Sequence of chain 1.C:
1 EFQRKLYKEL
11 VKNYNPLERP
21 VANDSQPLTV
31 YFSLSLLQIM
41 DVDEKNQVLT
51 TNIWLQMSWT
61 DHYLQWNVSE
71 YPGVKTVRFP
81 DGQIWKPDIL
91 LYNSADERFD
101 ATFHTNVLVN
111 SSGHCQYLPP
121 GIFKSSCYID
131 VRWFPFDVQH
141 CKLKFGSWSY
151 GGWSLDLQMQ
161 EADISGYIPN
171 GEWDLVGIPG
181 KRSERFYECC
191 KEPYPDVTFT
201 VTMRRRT

This protein binds this small molecule.
Small molecule (SMILES): CC(=O)N[C@@H]1[C@@H](O)[C@H](O)[C@@H](CO)O[C@H]1O

Binding-site contacts:
Ligand atom O6 contacts residue ASN67 of chain 1.C at 4.5 Å.
Ligand atom C6 contacts residue SER69 of chain 1.C at 4.0 Å.
Ligand atom N2 contacts residue ASN67 of chain 1.C at 2.9 Å (h-bond).
Ligand atom O5 contacts residue ASN67 of chain 1.C at 2.3 Å (h-bond).
Ligand atom C4 contacts residue ASN67 of chain 1.C at 4.2 Å.
Ligand atom O6 contacts residue SER69 of chain 1.C at 3.8 Å.
Ligand atom C5 contacts residue SER69 of chain 1.C at 3.6 Å.
Ligand atom C1 contacts residue ASN67 of chain 1.C at 1.4 Å.
Ligand atom O5 contacts residue SER69 of chain 1.C at 2.9 Å (h-bond).
Ligand atom O7 contacts residue ASN67 of chain 1.C at 4.1 Å.
Ligand atom O5 contacts residue GLU70 of chain 1.C at 4.0 Å.
Ligand atom C1 contacts residue SER69 of chain 1.C at 3.2 Å.
Ligand atom C5 contacts residue ASN67 of chain 1.C at 3.6 Å.
Ligand atom O6 contacts residue GLU70 of chain 1.C at 3.7 Å.
Ligand atom C2 contacts residue ASN67 of chain 1.C at 2.5 Å.
Ligand atom C7 contacts residue ASN67 of chain 1.C at 3.7 Å.
Ligand atom C3 contacts residue ASN67 of chain 1.C at 3.8 Å.